The small molecule below binds the protein below.
Small molecule (SMILES): O=C(O)c1cncc(-n2cccc2)c1

Sequence of chain 1.A:
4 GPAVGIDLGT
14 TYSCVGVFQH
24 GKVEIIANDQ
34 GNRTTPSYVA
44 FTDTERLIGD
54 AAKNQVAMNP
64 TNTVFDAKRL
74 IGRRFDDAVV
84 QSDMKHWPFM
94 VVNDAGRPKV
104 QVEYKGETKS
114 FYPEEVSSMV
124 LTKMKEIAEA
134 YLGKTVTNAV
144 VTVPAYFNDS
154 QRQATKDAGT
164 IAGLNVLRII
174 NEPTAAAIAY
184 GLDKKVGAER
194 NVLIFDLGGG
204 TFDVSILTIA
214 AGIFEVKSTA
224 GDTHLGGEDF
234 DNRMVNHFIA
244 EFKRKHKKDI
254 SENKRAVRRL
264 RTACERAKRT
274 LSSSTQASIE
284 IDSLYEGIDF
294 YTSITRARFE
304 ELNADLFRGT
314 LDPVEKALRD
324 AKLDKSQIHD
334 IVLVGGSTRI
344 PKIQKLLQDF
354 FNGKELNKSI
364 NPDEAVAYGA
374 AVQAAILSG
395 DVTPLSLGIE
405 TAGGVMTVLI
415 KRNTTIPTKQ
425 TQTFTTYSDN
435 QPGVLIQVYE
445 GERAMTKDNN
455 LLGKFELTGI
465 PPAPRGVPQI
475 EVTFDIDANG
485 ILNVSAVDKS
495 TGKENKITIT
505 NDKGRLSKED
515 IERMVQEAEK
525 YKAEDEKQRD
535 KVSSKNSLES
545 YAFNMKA

Binding-site contacts:
Ligand atom C04 contacts residue GLY339 of chain 1.A at 3.8 Å.
Ligand atom C10 contacts residue SER340 of chain 1.A at 3.9 Å.
Ligand atom C02 contacts residue GLY339 of chain 1.A at 4.0 Å.
Ligand atom C04 contacts residue SER275 of chain 1.A at 3.6 Å.
Ligand atom N01 contacts residue LYS271 of chain 1.A at 3.8 Å.
Ligand atom O01 contacts residue SER340 of chain 1.A at 3.3 Å (h-bond).
Ligand atom N01 contacts residue ARG342 of chain 1.A at 4.1 Å.
Ligand atom C05 contacts residue SER275 of chain 1.A at 3.6 Å.
Ligand atom N01 contacts residue SER275 of chain 1.A at 2.7 Å (h-bond).
Ligand atom C10 contacts residue LYS271 of chain 1.A at 3.9 Å.
Ligand atom C05 contacts residue ARG272 of chain 1.A at 3.7 Å.
Ligand atom O01 contacts residue GLY339 of chain 1.A at 3.7 Å.
Ligand atom O01 contacts residue LYS271 of chain 1.A at 3.2 Å.
Ligand atom C04 contacts residue LYS271 of chain 1.A at 4.2 Å.
Ligand atom O02 contacts residue SER340 of chain 1.A at 3.9 Å.
Ligand atom C01 contacts residue ARG342 of chain 1.A at 3.7 Å.
Ligand atom C07 contacts residue ARG342 of chain 1.A at 4.1 Å.
Ligand atom O02 contacts residue GLY339 of chain 1.A at 3.6 Å.
Ligand atom O01 contacts residue ILE343 of chain 1.A at 4.4 Å.
Ligand atom N02 contacts residue ARG342 of chain 1.A at 3.6 Å.
Ligand atom C04 contacts residue ARG272 of chain 1.A at 4.3 Å.
Ligand atom C02 contacts residue ARG272 of chain 1.A at 3.8 Å.
Ligand atom C02 contacts residue ARG342 of chain 1.A at 4.1 Å.
Ligand atom C05 contacts residue ARG342 of chain 1.A at 3.9 Å.
Ligand atom C03 contacts residue ARG272 of chain 1.A at 4.2 Å.
Ligand atom C09 contacts residue ARG342 of chain 1.A at 4.2 Å.
Ligand atom N01 contacts residue ARG272 of chain 1.A at 3.7 Å.
Ligand atom C10 contacts residue GLY339 of chain 1.A at 3.4 Å.
Ligand atom C08 contacts residue ARG272 of chain 1.A at 4.5 Å.
Ligand atom C04 contacts residue ARG342 of chain 1.A at 4.4 Å.
Ligand atom C03 contacts residue GLY339 of chain 1.A at 3.4 Å.
Ligand atom C04 contacts residue ILE343 of chain 1.A at 4.4 Å (hydrophobic).
Ligand atom C01 contacts residue ARG272 of chain 1.A at 3.6 Å.
Ligand atom C07 contacts residue ARG272 of chain 1.A at 4.4 Å.
Ligand atom N02 contacts residue ARG272 of chain 1.A at 3.9 Å.
Ligand atom C08 contacts residue ARG342 of chain 1.A at 3.6 Å.